Sequence of chain 1.B:
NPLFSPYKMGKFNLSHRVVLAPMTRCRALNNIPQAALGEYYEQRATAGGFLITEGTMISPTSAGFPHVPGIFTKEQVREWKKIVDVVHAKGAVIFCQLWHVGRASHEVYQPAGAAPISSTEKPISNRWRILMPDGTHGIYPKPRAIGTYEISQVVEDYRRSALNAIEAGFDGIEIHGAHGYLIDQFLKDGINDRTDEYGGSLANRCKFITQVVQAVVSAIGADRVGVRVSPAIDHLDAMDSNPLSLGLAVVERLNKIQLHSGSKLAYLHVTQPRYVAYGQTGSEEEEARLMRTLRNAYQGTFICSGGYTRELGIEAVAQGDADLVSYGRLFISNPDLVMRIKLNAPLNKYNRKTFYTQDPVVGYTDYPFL

Binding-site contacts:
Ligand atom O4 contacts residue FMN1 of chain 1.H at 3.0 Å.
Ligand atom C3 contacts residue FMN1 of chain 1.H at 3.8 Å.
Ligand atom O1 contacts residue HIS250 of chain 1.B at 3.5 Å.
Ligand atom C5 contacts residue THR39 of chain 1.B at 3.6 Å.
Ligand atom C1 contacts residue FMN1 of chain 1.H at 4.2 Å.
Ligand atom C5 contacts residue FMN1 of chain 1.H at 3.7 Å.
Ligand atom O4 contacts residue HIS191 of chain 1.B at 2.6 Å (h-bond).
Ligand atom N1 contacts residue HIS191 of chain 1.B at 3.7 Å.
Ligand atom O3 contacts residue TYR290 of chain 1.B at 3.6 Å.
Ligand atom C6 contacts residue HIS250 of chain 1.B at 3.9 Å.
Ligand atom C2 contacts residue FMN1 of chain 1.H at 4.3 Å.
Ligand atom N1 contacts residue FMN1 of chain 1.H at 3.5 Å.
Ligand atom O2 contacts residue ALA292 of chain 1.B at 4.0 Å.
Ligand atom C6 contacts residue TYR290 of chain 1.B at 4.0 Å (hydrophobic).
Ligand atom C7 contacts residue TYR290 of chain 1.B at 3.5 Å (hydrophobic).
Ligand atom O2 contacts residue TYR196 of chain 1.B at 4.2 Å.
Ligand atom C3 contacts residue HIS194 of chain 1.B at 3.9 Å.
Ligand atom C2 contacts residue TYR196 of chain 1.B at 3.6 Å (hydrophobic).
Ligand atom O3 contacts residue HIS194 of chain 1.B at 3.5 Å (h-bond).
Ligand atom C5 contacts residue TYR376 of chain 1.B at 3.5 Å (hydrophobic).
Ligand atom O4 contacts residue HIS194 of chain 1.B at 2.6 Å (h-bond).
Ligand atom O1 contacts residue HIS194 of chain 1.B at 3.2 Å (h-bond).
Ligand atom C3 contacts residue TYR196 of chain 1.B at 3.8 Å (hydrophobic).
Ligand atom O2 contacts residue HIS250 of chain 1.B at 4.2 Å.
Ligand atom C4 contacts residue FMN1 of chain 1.H at 4.0 Å.
Ligand atom C1 contacts residue TRP114 of chain 1.B at 4.1 Å (hydrophobic).
Ligand atom C7 contacts residue ALA292 of chain 1.B at 3.5 Å (hydrophobic).
Ligand atom O3 contacts residue FMN1 of chain 1.H at 3.1 Å.
Ligand atom O2 contacts residue TYR376 of chain 1.B at 4.0 Å.
Ligand atom O4 contacts residue TYR196 of chain 1.B at 3.5 Å.
Ligand atom C4 contacts residue HIS194 of chain 1.B at 3.2 Å.
Ligand atom C7 contacts residue VAL291 of chain 1.B at 4.0 Å (hydrophobic).
Ligand atom C1 contacts residue TYR196 of chain 1.B at 3.4 Å (hydrophobic).
Ligand atom C2 contacts residue HIS250 of chain 1.B at 4.3 Å.
Ligand atom C7 contacts residue HIS250 of chain 1.B at 3.6 Å.
Ligand atom N1 contacts residue HIS194 of chain 1.B at 3.7 Å.
Ligand atom C1 contacts residue PHE80 of chain 1.B at 3.6 Å (hydrophobic).
Ligand atom C5 contacts residue PHE80 of chain 1.B at 3.4 Å (hydrophobic).
Ligand atom N1 contacts residue TYR196 of chain 1.B at 3.4 Å.
Ligand atom C6 contacts residue HIS194 of chain 1.B at 3.3 Å.

The protein below binds the small molecule below.
Small molecule (SMILES): CCOC(=O)/C(=N\O)C(=O)CC